The small molecule below binds the protein below.
Small molecule (SMILES): CC(=O)N[C@@H]1[C@@H](O)[C@H](O)[C@@H](CO)O[C@H]1O

Sequence of chain 1.A:
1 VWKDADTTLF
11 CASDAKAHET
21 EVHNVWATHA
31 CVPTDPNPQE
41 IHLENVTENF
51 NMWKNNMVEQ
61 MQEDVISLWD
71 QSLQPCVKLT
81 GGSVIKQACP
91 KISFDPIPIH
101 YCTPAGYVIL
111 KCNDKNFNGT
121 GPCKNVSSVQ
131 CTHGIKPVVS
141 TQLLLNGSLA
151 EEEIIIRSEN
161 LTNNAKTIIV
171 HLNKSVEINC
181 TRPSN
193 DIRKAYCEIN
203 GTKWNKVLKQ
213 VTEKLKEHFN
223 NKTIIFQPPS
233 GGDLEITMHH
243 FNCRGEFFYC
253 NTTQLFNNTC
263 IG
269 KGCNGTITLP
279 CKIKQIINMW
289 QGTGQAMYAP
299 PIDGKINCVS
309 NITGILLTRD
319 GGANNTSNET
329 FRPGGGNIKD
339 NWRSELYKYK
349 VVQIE

Binding-site contacts:
Ligand atom N2 contacts residue THR120 of chain 1.A at 4.2 Å.
Ligand atom N2 contacts residue ASN118 of chain 1.A at 2.9 Å (h-bond).
Ligand atom C2 contacts residue THR120 of chain 1.A at 4.4 Å.
Ligand atom C8 contacts residue LEU161 of chain 1.A at 4.0 Å (hydrophobic).
Ligand atom C8 contacts residue ASN118 of chain 1.A at 4.3 Å.
Ligand atom C7 contacts residue ASN118 of chain 1.A at 3.2 Å.
Ligand atom C4 contacts residue ASN118 of chain 1.A at 4.2 Å.
Ligand atom O7 contacts residue HIS220 of chain 1.A at 3.8 Å.
Ligand atom O5 contacts residue THR120 of chain 1.A at 3.4 Å (h-bond).
Ligand atom C8 contacts residue SER158 of chain 1.A at 3.5 Å.
Ligand atom C6 contacts residue THR120 of chain 1.A at 4.1 Å.
Ligand atom O7 contacts residue ASN118 of chain 1.A at 3.1 Å (h-bond).
Ligand atom C5 contacts residue ASN118 of chain 1.A at 3.7 Å.
Ligand atom C5 contacts residue THR120 of chain 1.A at 3.5 Å.
Ligand atom O5 contacts residue ASN118 of chain 1.A at 2.4 Å (h-bond).
Ligand atom C1 contacts residue ASN118 of chain 1.A at 1.4 Å.
Ligand atom C8 contacts residue ILE156 of chain 1.A at 4.4 Å (hydrophobic).
Ligand atom C1 contacts residue THR120 of chain 1.A at 3.5 Å.
Ligand atom C2 contacts residue ASN118 of chain 1.A at 2.4 Å.
Ligand atom C3 contacts residue ASN118 of chain 1.A at 3.8 Å.